Binding-site contacts:
Ligand atom C29 contacts residue GLY296 of chain 3.A at 3.7 Å.
Ligand atom C6 contacts residue PHE264 of chain 3.A at 3.9 Å (hydrophobic).
Ligand atom C14 contacts residue GLN294 of chain 3.A at 3.5 Å.
Ligand atom C27 contacts residue ALA300 of chain 3.A at 3.6 Å (hydrophobic).
Ligand atom C9 contacts residue LEU243 of chain 3.A at 3.7 Å (hydrophobic).
Ligand atom C6 contacts residue PHE297 of chain 3.A at 3.7 Å (hydrophobic).
Ligand atom C14 contacts residue TYR261 of chain 3.A at 3.5 Å (hydrophobic).
Ligand atom N10 contacts residue LEU243 of chain 3.A at 3.6 Å.
Ligand atom C25 contacts residue PHE297 of chain 3.A at 3.9 Å (hydrophobic).
Ligand atom C28 contacts residue ALA300 of chain 3.A at 3.8 Å (hydrophobic).
Ligand atom C16 contacts residue MET281 of chain 3.A at 3.5 Å (hydrophobic).
Ligand atom C27 contacts residue VAL301 of chain 3.A at 3.8 Å (hydrophobic).
Ligand atom N23 contacts residue PHE207 of chain 3.A at 3.4 Å.
Ligand atom C28 contacts residue GLY296 of chain 3.A at 3.6 Å.
Ligand atom C17 contacts residue MET281 of chain 3.A at 3.9 Å (hydrophobic).
Ligand atom C29 contacts residue PHE297 of chain 3.A at 3.6 Å (hydrophobic).
Ligand atom C3 contacts residue PHE297 of chain 3.A at 3.6 Å (hydrophobic).
Ligand atom C12 contacts residue PHE297 of chain 3.A at 4.0 Å (hydrophobic).
Ligand atom C16 contacts residue PHE264 of chain 3.A at 4.0 Å (hydrophobic).
Ligand atom N24 contacts residue PHE297 of chain 3.A at 4.0 Å.
Ligand atom C5 contacts residue PHE297 of chain 3.A at 3.8 Å (hydrophobic).
Ligand atom N23 contacts residue VAL301 of chain 3.A at 3.4 Å.
Ligand atom C19 contacts residue LEU203 of chain 3.A at 4.0 Å (hydrophobic).
Ligand atom C12 contacts residue GLN294 of chain 3.A at 3.7 Å.
Ligand atom C22 contacts residue VAL301 of chain 3.A at 4.0 Å (hydrophobic).
Ligand atom O13 contacts residue GLN294 of chain 3.A at 3.2 Å (h-bond).
Ligand atom C2 contacts residue PHE297 of chain 3.A at 3.8 Å (hydrophobic).
Ligand atom C30 contacts residue PHE297 of chain 3.A at 3.9 Å (hydrophobic).
Ligand atom C3 contacts residue PHE264 of chain 3.A at 3.8 Å (hydrophobic).
Ligand atom O13 contacts residue PHE297 of chain 3.A at 3.7 Å.
Ligand atom C7 contacts residue PHE264 of chain 3.A at 3.9 Å (hydrophobic).
Ligand atom O20 contacts residue LEU203 of chain 3.A at 3.8 Å.
Ligand atom C4 contacts residue PHE297 of chain 3.A at 3.8 Å (hydrophobic).
Ligand atom C12 contacts residue VAL246 of chain 3.A at 3.3 Å (hydrophobic).
Ligand atom O11 contacts residue GLN294 of chain 3.A at 3.4 Å (h-bond).
Ligand atom C4 contacts residue ILE260 of chain 3.A at 4.0 Å (hydrophobic).
Ligand atom N15 contacts residue PHE264 of chain 3.A at 3.9 Å.
Ligand atom C26 contacts residue VAL301 of chain 3.A at 3.5 Å (hydrophobic).
Ligand atom C1 contacts residue PHE297 of chain 3.A at 3.8 Å (hydrophobic).
Ligand atom C22 contacts residue PHE207 of chain 3.A at 3.4 Å (hydrophobic).

Sequence of chain 3.A:
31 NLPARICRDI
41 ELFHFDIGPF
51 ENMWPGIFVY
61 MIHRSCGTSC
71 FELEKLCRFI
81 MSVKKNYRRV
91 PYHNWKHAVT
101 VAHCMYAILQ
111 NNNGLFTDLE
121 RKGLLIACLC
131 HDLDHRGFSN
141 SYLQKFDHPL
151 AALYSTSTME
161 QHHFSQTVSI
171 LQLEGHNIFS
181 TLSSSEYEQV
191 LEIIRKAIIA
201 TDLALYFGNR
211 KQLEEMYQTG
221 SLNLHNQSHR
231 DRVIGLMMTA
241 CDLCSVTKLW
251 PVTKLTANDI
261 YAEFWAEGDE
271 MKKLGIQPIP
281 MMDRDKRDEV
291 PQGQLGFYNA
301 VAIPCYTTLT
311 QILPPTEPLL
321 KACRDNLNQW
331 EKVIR

This protein binds this small molecule.
Small molecule (SMILES): COc1cc2ncnc(N3CC[C@@H](Oc4cnc5ccccc5n4)C3)c2cc1OC